Sequence of chain 1.A:
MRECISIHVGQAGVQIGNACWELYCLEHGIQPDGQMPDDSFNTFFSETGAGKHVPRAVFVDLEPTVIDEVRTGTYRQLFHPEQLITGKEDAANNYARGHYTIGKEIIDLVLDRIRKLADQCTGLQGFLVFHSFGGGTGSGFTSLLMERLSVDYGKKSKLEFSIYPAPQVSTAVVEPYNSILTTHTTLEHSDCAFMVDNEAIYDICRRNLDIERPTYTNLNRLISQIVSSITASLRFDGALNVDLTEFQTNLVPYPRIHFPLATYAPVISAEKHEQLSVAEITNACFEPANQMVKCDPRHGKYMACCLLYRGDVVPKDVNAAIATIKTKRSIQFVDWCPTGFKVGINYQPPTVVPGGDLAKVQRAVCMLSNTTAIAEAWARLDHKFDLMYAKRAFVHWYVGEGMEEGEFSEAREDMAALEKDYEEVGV

Binding-site contacts:
Ligand atom O12 contacts residue VAL236 of chain 1.B at 3.1 Å (h-bond).
Ligand atom C22 contacts residue LYS350 of chain 1.B at 3.5 Å.
Ligand atom O21 contacts residue VAL181 of chain 1.A at 3.2 Å (h-bond).
Ligand atom O12 contacts residue CYS239 of chain 1.B at 3.6 Å.
Ligand atom C19 contacts residue ASN256 of chain 1.B at 3.4 Å.
Ligand atom C03 contacts residue LEU246 of chain 1.B at 3.6 Å (hydrophobic).
Ligand atom O09 contacts residue CYS239 of chain 1.B at 3.5 Å (h-bond).
Ligand atom C05 contacts residue CYS239 of chain 1.B at 3.7 Å (hydrophobic).
Ligand atom C22 contacts residue ASN256 of chain 1.B at 3.6 Å.
Ligand atom C03 contacts residue ALA248 of chain 1.B at 3.7 Å (hydrophobic).
Ligand atom C14 contacts residue CYS239 of chain 1.B at 3.7 Å (hydrophobic).
Ligand atom O21 contacts residue LYS350 of chain 1.B at 3.8 Å.
Ligand atom O01 contacts residue ASP249 of chain 1.B at 3.2 Å (salt-bridge).
Ligand atom C26 contacts residue ASN256 of chain 1.B at 3.7 Å.
Ligand atom C24 contacts residue MET257 of chain 1.B at 3.6 Å (hydrophobic).
Ligand atom C02 contacts residue ALA248 of chain 1.B at 3.5 Å (hydrophobic).
Ligand atom O21 contacts residue THR179 of chain 1.A at 3.5 Å (h-bond).
Ligand atom C25 contacts residue ASN256 of chain 1.B at 3.5 Å.
Ligand atom O01 contacts residue ALA248 of chain 1.B at 3.1 Å.
Ligand atom C08 contacts residue CYS239 of chain 1.B at 3.4 Å (hydrophobic).
Ligand atom C15 contacts residue LEU246 of chain 1.B at 3.4 Å (hydrophobic).
Ligand atom C02 contacts residue LEU246 of chain 1.B at 3.5 Å (hydrophobic).
Ligand atom C23 contacts residue ASN348 of chain 1.B at 3.4 Å.
Ligand atom C11 contacts residue CYS239 of chain 1.B at 3.4 Å (hydrophobic).
Ligand atom C28 contacts residue LEU246 of chain 1.B at 3.3 Å (hydrophobic).
Ligand atom C20 contacts residue ASN256 of chain 1.B at 3.6 Å.
Ligand atom C13 contacts residue VAL236 of chain 1.B at 3.1 Å (hydrophobic).
Ligand atom C20 contacts residue LYS350 of chain 1.B at 3.4 Å.
Ligand atom C04 contacts residue LEU246 of chain 1.B at 3.3 Å (hydrophobic).
Ligand atom C24 contacts residue ASN256 of chain 1.B at 3.6 Å.
Ligand atom C18 contacts residue ASN256 of chain 1.B at 3.4 Å.
Ligand atom C10 contacts residue ILE316 of chain 1.B at 3.6 Å (hydrophobic).
Ligand atom C13 contacts residue LEU240 of chain 1.B at 3.7 Å (hydrophobic).
Ligand atom C13 contacts residue LEU253 of chain 1.B at 3.7 Å (hydrophobic).
Ligand atom C14 contacts residue ALA248 of chain 1.B at 3.6 Å (hydrophobic).
Ligand atom C19 contacts residue LYS350 of chain 1.B at 3.6 Å.
Ligand atom O06 contacts residue ALA314 of chain 1.B at 3.6 Å.
Ligand atom C23 contacts residue VAL313 of chain 1.B at 3.7 Å (hydrophobic).
Ligand atom C10 contacts residue ILE368 of chain 1.B at 3.4 Å (hydrophobic).
Ligand atom N27 contacts residue LEU246 of chain 1.B at 3.6 Å.

Sequence of chain 1.B:
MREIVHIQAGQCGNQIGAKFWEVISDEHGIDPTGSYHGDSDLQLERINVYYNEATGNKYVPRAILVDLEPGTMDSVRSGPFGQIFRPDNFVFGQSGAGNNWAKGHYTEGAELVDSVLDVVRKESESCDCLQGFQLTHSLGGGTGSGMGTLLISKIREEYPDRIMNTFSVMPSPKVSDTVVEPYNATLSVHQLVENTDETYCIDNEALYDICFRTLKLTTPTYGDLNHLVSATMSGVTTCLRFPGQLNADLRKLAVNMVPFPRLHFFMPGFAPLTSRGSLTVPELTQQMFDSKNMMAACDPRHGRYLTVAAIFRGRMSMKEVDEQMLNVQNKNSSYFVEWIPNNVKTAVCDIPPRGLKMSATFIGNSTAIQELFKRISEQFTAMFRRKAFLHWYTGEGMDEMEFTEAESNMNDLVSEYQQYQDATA

The protein below binds the small molecule below.
Small molecule (SMILES): COc1cc(C(=O)c2cncc(-c3ccc(C)c(O)c3)n2)cc(OC)c1OC